Sequence of chain 1.B:
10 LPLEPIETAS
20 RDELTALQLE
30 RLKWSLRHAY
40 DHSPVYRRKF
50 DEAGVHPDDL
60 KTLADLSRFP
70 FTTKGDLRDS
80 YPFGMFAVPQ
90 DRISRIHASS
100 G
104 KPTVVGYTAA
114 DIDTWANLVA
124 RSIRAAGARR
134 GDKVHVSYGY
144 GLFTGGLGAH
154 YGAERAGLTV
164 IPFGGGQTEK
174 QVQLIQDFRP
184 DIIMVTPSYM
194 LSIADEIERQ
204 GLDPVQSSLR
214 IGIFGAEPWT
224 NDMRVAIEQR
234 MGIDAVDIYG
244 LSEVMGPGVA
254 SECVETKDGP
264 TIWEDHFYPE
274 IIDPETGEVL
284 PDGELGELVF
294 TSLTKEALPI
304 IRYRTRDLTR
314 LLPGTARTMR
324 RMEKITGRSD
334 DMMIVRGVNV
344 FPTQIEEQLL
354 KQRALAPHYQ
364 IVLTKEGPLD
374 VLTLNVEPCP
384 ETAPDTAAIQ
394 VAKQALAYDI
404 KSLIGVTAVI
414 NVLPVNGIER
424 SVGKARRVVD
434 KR

This protein binds this small molecule.
Small molecule (SMILES): O=C(O)Cc1ccccc1

Binding-site contacts:
Ligand atom C2' contacts residue PHE146 of chain 1.B at 4.1 Å (hydrophobic).
Ligand atom C5' contacts residue LYS427 of chain 1.B at 4.2 Å.
Ligand atom O2 contacts residue PHE146 of chain 1.B at 4.0 Å.
Ligand atom C1' contacts residue PHE146 of chain 1.B at 4.3 Å (hydrophobic).
Ligand atom O2 contacts residue SER99 of chain 1.B at 4.0 Å.
Ligand atom C1 contacts residue PHE146 of chain 1.B at 4.3 Å (hydrophobic).
Ligand atom C1 contacts residue BME1 of chain 1.L at 4.0 Å.
Ligand atom C5' contacts residue GLY426 of chain 1.B at 3.9 Å.
Ligand atom C2 contacts residue LYS427 of chain 1.B at 4.1 Å.
Ligand atom C1 contacts residue SER99 of chain 1.B at 4.5 Å.
Ligand atom O2 contacts residue LYS427 of chain 1.B at 3.9 Å.
Ligand atom O1 contacts residue SER99 of chain 1.B at 3.6 Å.
Ligand atom C4' contacts residue PHE146 of chain 1.B at 3.9 Å (hydrophobic).
Ligand atom C6' contacts residue PHE146 of chain 1.B at 4.0 Å (hydrophobic).
Ligand atom C3' contacts residue PHE146 of chain 1.B at 4.1 Å (hydrophobic).
Ligand atom C4' contacts residue GLY142 of chain 1.B at 3.9 Å.
Ligand atom O2 contacts residue BME1 of chain 1.L at 4.1 Å.
Ligand atom C5' contacts residue PHE146 of chain 1.B at 3.9 Å (hydrophobic).
Ligand atom C6' contacts residue LYS427 of chain 1.B at 4.0 Å.
Ligand atom C1 contacts residue LYS427 of chain 1.B at 4.5 Å.
Ligand atom O1 contacts residue BME1 of chain 1.L at 3.1 Å.
Ligand atom C6' contacts residue GLY426 of chain 1.B at 4.4 Å.
Ligand atom C3' contacts residue BME1 of chain 1.L at 4.0 Å.
Ligand atom C2' contacts residue BME1 of chain 1.L at 3.6 Å.
Ligand atom O2 contacts residue SER98 of chain 1.B at 4.5 Å.